Sequence of chain 1.G:
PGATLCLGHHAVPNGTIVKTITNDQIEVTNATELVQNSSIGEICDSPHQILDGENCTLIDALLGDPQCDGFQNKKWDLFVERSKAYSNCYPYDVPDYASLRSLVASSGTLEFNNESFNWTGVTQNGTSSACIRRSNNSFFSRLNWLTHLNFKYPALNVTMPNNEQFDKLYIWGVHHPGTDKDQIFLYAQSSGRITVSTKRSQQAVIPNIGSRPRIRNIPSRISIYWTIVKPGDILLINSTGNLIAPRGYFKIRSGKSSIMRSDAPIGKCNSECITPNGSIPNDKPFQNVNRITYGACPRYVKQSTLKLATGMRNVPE

A protein and the small-molecule ligand that binds it are described below.
Small molecule (SMILES): CC(=O)N[C@H]1[C@H](O[C@H]2[C@H](O)[C@@H](NC(C)=O)CO[C@@H]2CO)O[C@H](CO)[C@@H](O[C@@H]2O[C@H](CO)[C@@H](O)[C@H](O)[C@@H]2O)[C@@H]1O

Sequence of chain 1.K:
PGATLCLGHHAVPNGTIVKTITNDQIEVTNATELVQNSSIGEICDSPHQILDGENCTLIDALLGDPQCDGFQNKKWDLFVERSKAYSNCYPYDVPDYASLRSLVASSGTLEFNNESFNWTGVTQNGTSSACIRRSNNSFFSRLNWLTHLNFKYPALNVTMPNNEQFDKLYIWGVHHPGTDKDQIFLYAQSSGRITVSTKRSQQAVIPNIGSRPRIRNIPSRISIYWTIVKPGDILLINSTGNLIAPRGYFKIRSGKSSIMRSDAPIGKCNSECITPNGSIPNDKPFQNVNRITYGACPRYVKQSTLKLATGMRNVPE

Binding-site contacts:
Ligand atom C8 contacts residue ARG195 of chain 1.G at 3.8 Å.
Ligand atom C8 contacts residue THR197 of chain 1.G at 3.2 Å.
Ligand atom N2 contacts residue ASN240 of chain 1.G at 2.9 Å (h-bond).
Ligand atom C5 contacts residue ASN240 of chain 1.G at 3.5 Å.
Ligand atom C4 contacts residue ALA157 of chain 1.G at 3.6 Å (hydrophobic).
Ligand atom N2 contacts residue ILE211 of chain 1.K at 3.7 Å.
Ligand atom C8 contacts residue ASN240 of chain 1.G at 3.4 Å.
Ligand atom N2 contacts residue GLY212 of chain 1.K at 4.2 Å.
Ligand atom C6 contacts residue ASN159 of chain 1.G at 4.4 Å.
Ligand atom C6 contacts residue NAG1 of chain 1.SA at 4.0 Å.
Ligand atom C8 contacts residue ILE211 of chain 1.K at 3.2 Å (hydrophobic).
Ligand atom C3 contacts residue ASN240 of chain 1.G at 3.9 Å.
Ligand atom C6 contacts residue ASN240 of chain 1.G at 4.2 Å.
Ligand atom O5 contacts residue LEU158 of chain 1.G at 3.9 Å.
Ligand atom O7 contacts residue ASN240 of chain 1.G at 3.5 Å (h-bond).
Ligand atom C8 contacts residue GLY212 of chain 1.K at 4.0 Å.
Ligand atom C6 contacts residue ASP182 of chain 1.K at 3.5 Å.
Ligand atom C4 contacts residue ASN240 of chain 1.G at 4.3 Å.
Ligand atom C1 contacts residue ASN240 of chain 1.G at 1.4 Å.
Ligand atom O5 contacts residue ALA157 of chain 1.G at 3.5 Å.
Ligand atom O4 contacts residue ALA157 of chain 1.G at 4.5 Å.
Ligand atom O3 contacts residue ASP182 of chain 1.K at 4.4 Å.
Ligand atom N2 contacts residue ARG195 of chain 1.G at 3.9 Å.
Ligand atom O7 contacts residue ARG195 of chain 1.G at 3.2 Å (salt-bridge).
Ligand atom O6 contacts residue ALA157 of chain 1.G at 3.1 Å.
Ligand atom C6 contacts residue ALA157 of chain 1.G at 4.0 Å (hydrophobic).
Ligand atom C5 contacts residue NAG1 of chain 1.SA at 4.1 Å.
Ligand atom C7 contacts residue ASN240 of chain 1.G at 3.0 Å.
Ligand atom C5 contacts residue ALA157 of chain 1.G at 3.9 Å (hydrophobic).
Ligand atom O5 contacts residue ASN240 of chain 1.G at 2.4 Å (h-bond).
Ligand atom C8 contacts residue ASN210 of chain 1.K at 4.1 Å.
Ligand atom C2 contacts residue THR242 of chain 1.G at 4.3 Å.
Ligand atom O7 contacts residue THR242 of chain 1.G at 4.2 Å.
Ligand atom C7 contacts residue ILE211 of chain 1.K at 3.6 Å (hydrophobic).
Ligand atom O6 contacts residue ASP182 of chain 1.K at 2.4 Å (salt-bridge).
Ligand atom O5 contacts residue ASP182 of chain 1.K at 3.5 Å (salt-bridge).
Ligand atom C1 contacts residue ALA157 of chain 1.G at 4.4 Å (hydrophobic).
Ligand atom C7 contacts residue ARG195 of chain 1.G at 3.4 Å.
Ligand atom C2 contacts residue ASN240 of chain 1.G at 2.5 Å.
Ligand atom C5 contacts residue ASP182 of chain 1.K at 4.0 Å.